Binding-site contacts:
Ligand atom C14 contacts residue TRP98 of chain 4.A at 3.4 Å (hydrophobic).
Ligand atom N15 contacts residue TRP98 of chain 4.A at 2.9 Å (h-bond).
Ligand atom O9 contacts residue ARG144 of chain 4.A at 3.6 Å.
Ligand atom O1B contacts residue TYR324 of chain 4.A at 3.6 Å (h-bond).
Ligand atom N4 contacts residue ASP70 of chain 4.A at 2.9 Å (salt-bridge).
Ligand atom O8 contacts residue LYS212 of chain 4.A at 2.7 Å (salt-bridge).
Ligand atom C9 contacts residue GLU196 of chain 4.A at 3.4 Å.
Ligand atom C4 contacts residue ASP70 of chain 4.A at 3.6 Å.
Ligand atom O1B contacts residue ARG290 of chain 4.A at 2.6 Å (salt-bridge).
Ligand atom C1 contacts residue ARG290 of chain 4.A at 3.4 Å.
Ligand atom C11 contacts residue TRP98 of chain 4.A at 3.6 Å (hydrophobic).
Ligand atom C8 contacts residue GLU196 of chain 4.A at 3.3 Å.
Ligand atom C14 contacts residue GLU38 of chain 4.A at 3.7 Å.
Ligand atom O10 contacts residue ARG71 of chain 4.A at 2.9 Å (salt-bridge).
Ligand atom C6 contacts residue GLU197 of chain 4.A at 3.7 Å.
Ligand atom O1A contacts residue ARG37 of chain 4.A at 2.8 Å (salt-bridge).
Ligand atom C20 contacts residue ILE142 of chain 4.A at 3.6 Å (hydrophobic).
Ligand atom O9 contacts residue GLU196 of chain 4.A at 2.8 Å (salt-bridge).
Ligand atom O23 contacts residue ARG71 of chain 4.A at 3.7 Å.
Ligand atom O1A contacts residue TYR324 of chain 4.A at 3.4 Å (h-bond).
Ligand atom N16 contacts residue TRP98 of chain 4.A at 3.1 Å (h-bond).
Ligand atom N16 contacts residue GLU147 of chain 4.A at 3.1 Å (salt-bridge).
Ligand atom O10 contacts residue ASP70 of chain 4.A at 3.5 Å.
Ligand atom N4 contacts residue GLU38 of chain 4.A at 3.4 Å (salt-bridge).
Ligand atom C2 contacts residue TYR324 of chain 4.A at 2.9 Å (hydrophobic).
Ligand atom N15 contacts residue ASP70 of chain 4.A at 2.9 Å (salt-bridge).
Ligand atom C19 contacts residue ILE142 of chain 4.A at 3.7 Å (hydrophobic).
Ligand atom C3 contacts residue ASP70 of chain 4.A at 3.5 Å.
Ligand atom C11 contacts residue ILE142 of chain 4.A at 3.5 Å (hydrophobic).
Ligand atom O6 contacts residue TYR324 of chain 4.A at 3.4 Å (h-bond).
Ligand atom C1 contacts residue TYR324 of chain 4.A at 3.1 Å (hydrophobic).
Ligand atom C20 contacts residue ARG71 of chain 4.A at 3.3 Å.
Ligand atom O1A contacts residue ARG290 of chain 4.A at 2.9 Å (salt-bridge).
Ligand atom N15 contacts residue ARG75 of chain 4.A at 3.3 Å (salt-bridge).
Ligand atom C3 contacts residue TYR324 of chain 4.A at 3.1 Å (hydrophobic).
Ligand atom C8 contacts residue LYS212 of chain 4.A at 3.6 Å.
Ligand atom N22 contacts residue ARG71 of chain 4.A at 3.7 Å.
Ligand atom O8 contacts residue GLU196 of chain 4.A at 2.3 Å (salt-bridge).
Ligand atom C3 contacts residue GLU38 of chain 4.A at 3.6 Å.
Ligand atom O9 contacts residue ALA166 of chain 4.A at 3.4 Å.

This protein binds this small molecule.
Small molecule (SMILES): [H]/N=C(\N)N[C@H]1C=C(C(=O)O)O[C@@H]([C@H](OC(=O)NCCOC)[C@H](O)CO)[C@@H]1NC(C)=O

Sequence of chain 4.A:
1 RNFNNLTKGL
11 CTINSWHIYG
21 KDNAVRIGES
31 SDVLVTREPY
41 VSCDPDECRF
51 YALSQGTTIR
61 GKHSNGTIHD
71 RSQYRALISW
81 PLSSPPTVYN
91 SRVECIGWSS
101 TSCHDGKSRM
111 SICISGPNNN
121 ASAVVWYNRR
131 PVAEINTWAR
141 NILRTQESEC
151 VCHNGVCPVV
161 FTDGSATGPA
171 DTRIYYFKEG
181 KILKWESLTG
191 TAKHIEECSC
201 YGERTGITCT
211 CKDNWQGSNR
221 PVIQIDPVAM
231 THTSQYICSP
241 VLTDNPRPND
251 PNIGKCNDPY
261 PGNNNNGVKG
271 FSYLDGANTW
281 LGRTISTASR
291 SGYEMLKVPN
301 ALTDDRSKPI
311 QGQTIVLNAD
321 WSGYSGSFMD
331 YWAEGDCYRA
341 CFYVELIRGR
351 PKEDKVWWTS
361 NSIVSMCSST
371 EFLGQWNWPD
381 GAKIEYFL